Binding-site contacts:
Ligand atom N2 contacts residue ARG432 of chain 1.H at 4.1 Å.
Ligand atom C1 contacts residue ALA645 of chain 1.H at 4.4 Å (hydrophobic).
Ligand atom O7 contacts residue ASN433 of chain 1.H at 3.0 Å (h-bond).
Ligand atom C7 contacts residue ASN642 of chain 1.H at 3.7 Å.
Ligand atom N2 contacts residue ASN642 of chain 1.H at 2.9 Å (h-bond).
Ligand atom C6 contacts residue ARG432 of chain 1.H at 4.3 Å.
Ligand atom C2 contacts residue ASN642 of chain 1.H at 2.5 Å.
Ligand atom O5 contacts residue ALA645 of chain 1.H at 4.0 Å.
Ligand atom O6 contacts residue SER644 of chain 1.H at 4.2 Å.
Ligand atom O5 contacts residue ASN642 of chain 1.H at 2.4 Å (h-bond).
Ligand atom C3 contacts residue ASN642 of chain 1.H at 3.8 Å.
Ligand atom O5 contacts residue ARG432 of chain 1.H at 4.2 Å.
Ligand atom C8 contacts residue ASN433 of chain 1.H at 3.4 Å.
Ligand atom C1 contacts residue ASN642 of chain 1.H at 1.4 Å.
Ligand atom C7 contacts residue ARG432 of chain 1.H at 3.9 Å.
Ligand atom O7 contacts residue ARG432 of chain 1.H at 3.3 Å (salt-bridge).
Ligand atom C7 contacts residue ASN433 of chain 1.H at 3.5 Å.
Ligand atom C1 contacts residue ARG432 of chain 1.H at 3.9 Å.
Ligand atom C5 contacts residue ARG432 of chain 1.H at 4.1 Å.
Ligand atom O7 contacts residue ASN642 of chain 1.H at 4.1 Å.
Ligand atom O6 contacts residue ALA645 of chain 1.H at 4.0 Å.
Ligand atom C4 contacts residue ASN642 of chain 1.H at 4.2 Å.
Ligand atom C2 contacts residue ARG432 of chain 1.H at 3.7 Å.
Ligand atom C5 contacts residue ASN642 of chain 1.H at 3.7 Å.

Sequence of chain 1.H:
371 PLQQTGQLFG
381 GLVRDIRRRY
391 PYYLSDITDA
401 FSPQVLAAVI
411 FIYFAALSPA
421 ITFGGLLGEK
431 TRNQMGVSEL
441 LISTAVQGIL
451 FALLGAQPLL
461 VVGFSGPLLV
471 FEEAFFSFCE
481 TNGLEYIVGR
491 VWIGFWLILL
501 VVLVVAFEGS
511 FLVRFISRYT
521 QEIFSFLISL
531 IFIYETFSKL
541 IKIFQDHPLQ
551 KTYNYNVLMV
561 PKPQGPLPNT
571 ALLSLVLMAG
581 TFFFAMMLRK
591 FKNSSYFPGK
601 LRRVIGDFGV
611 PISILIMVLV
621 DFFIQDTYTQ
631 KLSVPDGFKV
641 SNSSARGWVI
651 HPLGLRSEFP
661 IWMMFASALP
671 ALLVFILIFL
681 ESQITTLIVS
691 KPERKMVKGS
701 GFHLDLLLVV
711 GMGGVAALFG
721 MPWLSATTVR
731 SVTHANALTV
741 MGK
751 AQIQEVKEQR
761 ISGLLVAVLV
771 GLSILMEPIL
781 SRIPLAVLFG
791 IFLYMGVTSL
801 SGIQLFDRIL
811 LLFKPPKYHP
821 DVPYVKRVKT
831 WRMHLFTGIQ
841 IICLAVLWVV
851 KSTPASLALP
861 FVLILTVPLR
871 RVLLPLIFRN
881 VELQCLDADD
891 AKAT

The protein below binds the small molecule below.
Small molecule (SMILES): CC(=O)N[C@H]1[C@H](O[C@H]2[C@H](O)[C@@H](NC(C)=O)CO[C@@H]2CO)O[C@H](CO)[C@@H](O)[C@@H]1O